Binding-site contacts:
Ligand atom CA1 contacts residue ARG147 of chain 1.A at 3.8 Å.
Ligand atom O16 contacts residue LYS112 of chain 1.A at 3.8 Å.
Ligand atom C1 contacts residue TYR78 of chain 1.A at 3.6 Å (hydrophobic).
Ligand atom CB1 contacts residue ARG147 of chain 1.A at 3.4 Å.
Ligand atom CE2 contacts residue ARG166 of chain 1.A at 3.9 Å.
Ligand atom OXT contacts residue SER165 of chain 1.A at 3.0 Å (h-bond).
Ligand atom CA1 contacts residue TYR78 of chain 1.A at 3.6 Å (hydrophobic).
Ligand atom O20 contacts residue LYS112 of chain 1.A at 3.0 Å (salt-bridge).
Ligand atom O16 contacts residue TYR78 of chain 1.A at 2.7 Å (h-bond).
Ligand atom O21 contacts residue ARG147 of chain 1.A at 3.7 Å.
Ligand atom CG contacts residue ARG166 of chain 1.A at 3.9 Å.
Ligand atom CE1 contacts residue ARG166 of chain 1.A at 3.5 Å.
Ligand atom O20 contacts residue PHE4 of chain 1.A at 3.4 Å.
Ligand atom O18 contacts residue LEU114 of chain 1.A at 3.2 Å (h-bond).
Ligand atom N1 contacts residue CYS113 of chain 1.A at 3.6 Å.
Ligand atom O16 contacts residue CYS113 of chain 1.A at 3.2 Å (h-bond).
Ligand atom O18 contacts residue CYS113 of chain 1.A at 2.9 Å (h-bond).
Ligand atom C1 contacts residue ARG166 of chain 1.A at 3.8 Å.
Ligand atom C14 contacts residue CYS113 of chain 1.A at 2.8 Å (hydrophobic).
Ligand atom OH contacts residue ARG166 of chain 1.A at 3.9 Å.
Ligand atom O1 contacts residue ARG166 of chain 1.A at 2.9 Å (salt-bridge).
Ligand atom N1 contacts residue ARG147 of chain 1.A at 2.9 Å (salt-bridge).
Ligand atom O1 contacts residue TYR78 of chain 1.A at 3.1 Å (h-bond).
Ligand atom C17 contacts residue LYS112 of chain 1.A at 3.9 Å.
Ligand atom C1 contacts residue SER165 of chain 1.A at 3.7 Å.
Ligand atom C14 contacts residue ARG147 of chain 1.A at 3.8 Å.
Ligand atom N1 contacts residue HIS148 of chain 1.A at 3.7 Å.
Ligand atom OXT contacts residue HIS148 of chain 1.A at 2.9 Å (h-bond).
Ligand atom CD1 contacts residue ARG166 of chain 1.A at 3.5 Å.
Ligand atom C17 contacts residue CYS113 of chain 1.A at 2.7 Å (hydrophobic).
Ligand atom C23 contacts residue ARG166 of chain 1.A at 3.7 Å.
Ligand atom C14 contacts residue TYR78 of chain 1.A at 3.7 Å (hydrophobic).
Ligand atom OXT contacts residue ARG166 of chain 1.A at 3.9 Å.
Ligand atom C22 contacts residue PHE4 of chain 1.A at 3.7 Å (hydrophobic).
Ligand atom O1 contacts residue SER165 of chain 1.A at 3.7 Å.
Ligand atom CZ contacts residue ARG166 of chain 1.A at 3.5 Å.
Ligand atom CD1 contacts residue PHE146 of chain 1.A at 3.7 Å (hydrophobic).
Ligand atom C15 contacts residue CYS113 of chain 1.A at 1.8 Å (hydrophobic).
Ligand atom CE1 contacts residue PHE146 of chain 1.A at 3.6 Å (hydrophobic).
Ligand atom C15 contacts residue ARG147 of chain 1.A at 3.6 Å.

A protein and the small-molecule ligand that binds it are described below.
Small molecule (SMILES): CCOC(=O)[C@H](O)CC(=O)N[C@@H](Cc1ccc(O)cc1)C(=O)O

Sequence of chain 1.A:
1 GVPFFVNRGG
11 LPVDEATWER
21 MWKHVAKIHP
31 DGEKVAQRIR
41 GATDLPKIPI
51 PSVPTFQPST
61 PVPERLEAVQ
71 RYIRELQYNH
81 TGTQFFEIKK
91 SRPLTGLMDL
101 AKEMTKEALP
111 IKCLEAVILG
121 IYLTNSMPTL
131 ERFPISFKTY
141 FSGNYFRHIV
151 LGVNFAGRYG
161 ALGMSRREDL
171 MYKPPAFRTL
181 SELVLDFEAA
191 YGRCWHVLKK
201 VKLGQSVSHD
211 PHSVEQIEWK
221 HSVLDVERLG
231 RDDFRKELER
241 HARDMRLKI